Sequence of chain 1.B:
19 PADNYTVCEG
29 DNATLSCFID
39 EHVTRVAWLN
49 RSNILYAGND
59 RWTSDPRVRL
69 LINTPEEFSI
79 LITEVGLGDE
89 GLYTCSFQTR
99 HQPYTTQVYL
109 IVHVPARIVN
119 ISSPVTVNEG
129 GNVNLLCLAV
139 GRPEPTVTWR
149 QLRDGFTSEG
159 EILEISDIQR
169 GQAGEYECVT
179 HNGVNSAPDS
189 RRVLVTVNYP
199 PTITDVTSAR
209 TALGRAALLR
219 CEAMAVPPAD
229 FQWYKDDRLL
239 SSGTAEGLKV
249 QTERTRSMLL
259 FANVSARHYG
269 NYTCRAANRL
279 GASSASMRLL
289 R

A protein and the small-molecule ligand that binds it are described below.
Small molecule (SMILES): CC(=O)N[C@@H]1[C@@H](O)[C@H](O)[C@@H](CO)O[C@H]1O

Binding-site contacts:
Ligand atom C2 contacts residue ASN22 of chain 1.B at 2.5 Å.
Ligand atom C4 contacts residue ASN22 of chain 1.B at 4.2 Å.
Ligand atom C8 contacts residue ALA20 of chain 1.B at 4.5 Å (hydrophobic).
Ligand atom O5 contacts residue ASN22 of chain 1.B at 2.3 Å (h-bond).
Ligand atom C5 contacts residue ASN22 of chain 1.B at 3.7 Å.
Ligand atom O5 contacts residue ILE109 of chain 1.B at 4.2 Å.
Ligand atom N2 contacts residue ASN22 of chain 1.B at 2.9 Å (h-bond).
Ligand atom C8 contacts residue ASN22 of chain 1.B at 4.0 Å.
Ligand atom O7 contacts residue ASN22 of chain 1.B at 3.2 Å (h-bond).
Ligand atom C7 contacts residue ASN22 of chain 1.B at 3.3 Å.
Ligand atom C1 contacts residue ASN22 of chain 1.B at 1.4 Å.
Ligand atom C3 contacts residue ASN22 of chain 1.B at 3.8 Å.